Binding-site contacts:
Ligand atom CB contacts residue LEU136 of chain 1.D at 4.0 Å (hydrophobic).
Ligand atom CD contacts residue GLU191 of chain 1.D at 3.9 Å.
Ligand atom C contacts residue PRO87 of chain 1.D at 4.2 Å (hydrophobic).
Ligand atom OE2 contacts residue THR141 of chain 1.D at 2.9 Å (h-bond).
Ligand atom OXT contacts residue ARG94 of chain 1.D at 3.0 Å (salt-bridge).
Ligand atom N contacts residue PRO87 of chain 1.D at 2.6 Å (h-bond).
Ligand atom CD contacts residue THR141 of chain 1.D at 2.9 Å.
Ligand atom CA contacts residue PRO87 of chain 1.D at 3.9 Å (hydrophobic).
Ligand atom CA contacts residue GLU191 of chain 1.D at 3.4 Å.
Ligand atom CD contacts residue LEU136 of chain 1.D at 4.1 Å (hydrophobic).
Ligand atom O contacts residue GLY139 of chain 1.D at 3.2 Å.
Ligand atom CA contacts residue SER140 of chain 1.D at 3.3 Å.
Ligand atom CB contacts residue TYR59 of chain 1.D at 3.7 Å (hydrophobic).
Ligand atom OE1 contacts residue GLU191 of chain 1.D at 3.5 Å.
Ligand atom C contacts residue SER140 of chain 1.D at 3.4 Å.
Ligand atom OXT contacts residue SER140 of chain 1.D at 4.2 Å.
Ligand atom OE1 contacts residue THR141 of chain 1.D at 2.4 Å (h-bond).
Ligand atom CA contacts residue THR89 of chain 1.D at 3.2 Å.
Ligand atom OXT contacts residue LEU88 of chain 1.D at 3.4 Å.
Ligand atom O contacts residue ARG94 of chain 1.D at 2.7 Å (salt-bridge).
Ligand atom OXT contacts residue THR89 of chain 1.D at 2.7 Å (h-bond).
Ligand atom CA contacts residue TYR59 of chain 1.D at 4.1 Å (hydrophobic).
Ligand atom CG contacts residue LEU136 of chain 1.D at 3.9 Å (hydrophobic).
Ligand atom O contacts residue SER140 of chain 1.D at 2.8 Å (h-bond).
Ligand atom OE2 contacts residue SER140 of chain 1.D at 3.5 Å (h-bond).
Ligand atom N contacts residue THR89 of chain 1.D at 2.9 Å (h-bond).
Ligand atom N contacts residue GLU191 of chain 1.D at 3.0 Å (salt-bridge).
Ligand atom C contacts residue ARG94 of chain 1.D at 3.5 Å.
Ligand atom OE2 contacts residue GLY139 of chain 1.D at 3.7 Å.
Ligand atom O contacts residue TYR59 of chain 1.D at 3.6 Å.
Ligand atom C contacts residue TYR59 of chain 1.D at 3.7 Å (hydrophobic).
Ligand atom OXT contacts residue TYR59 of chain 1.D at 3.5 Å.
Ligand atom CG contacts residue GLU191 of chain 1.D at 3.6 Å.
Ligand atom N contacts residue TYR218 of chain 1.D at 3.8 Å.
Ligand atom N contacts residue SER140 of chain 1.D at 4.2 Å.
Ligand atom OE2 contacts residue LEU136 of chain 1.D at 4.1 Å.
Ligand atom C contacts residue THR89 of chain 1.D at 3.5 Å.
Ligand atom CB contacts residue GLU191 of chain 1.D at 4.2 Å.
Ligand atom N contacts residue TYR59 of chain 1.D at 4.0 Å.
Ligand atom OXT contacts residue PRO87 of chain 1.D at 3.5 Å (h-bond).

Sequence of chain 1.D:
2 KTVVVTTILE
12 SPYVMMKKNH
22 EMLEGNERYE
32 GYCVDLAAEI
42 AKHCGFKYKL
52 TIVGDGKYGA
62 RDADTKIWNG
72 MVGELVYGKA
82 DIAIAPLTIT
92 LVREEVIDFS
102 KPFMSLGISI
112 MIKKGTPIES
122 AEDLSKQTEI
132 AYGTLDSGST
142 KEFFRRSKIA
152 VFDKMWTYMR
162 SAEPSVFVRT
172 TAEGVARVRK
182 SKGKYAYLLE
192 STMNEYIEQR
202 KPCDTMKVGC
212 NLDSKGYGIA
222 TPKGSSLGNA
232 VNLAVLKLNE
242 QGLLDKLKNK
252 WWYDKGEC

This protein binds this small molecule.
Small molecule (SMILES): N[C@@H](CCC(=O)O)C(=O)O